Sequence of chain 10.A:
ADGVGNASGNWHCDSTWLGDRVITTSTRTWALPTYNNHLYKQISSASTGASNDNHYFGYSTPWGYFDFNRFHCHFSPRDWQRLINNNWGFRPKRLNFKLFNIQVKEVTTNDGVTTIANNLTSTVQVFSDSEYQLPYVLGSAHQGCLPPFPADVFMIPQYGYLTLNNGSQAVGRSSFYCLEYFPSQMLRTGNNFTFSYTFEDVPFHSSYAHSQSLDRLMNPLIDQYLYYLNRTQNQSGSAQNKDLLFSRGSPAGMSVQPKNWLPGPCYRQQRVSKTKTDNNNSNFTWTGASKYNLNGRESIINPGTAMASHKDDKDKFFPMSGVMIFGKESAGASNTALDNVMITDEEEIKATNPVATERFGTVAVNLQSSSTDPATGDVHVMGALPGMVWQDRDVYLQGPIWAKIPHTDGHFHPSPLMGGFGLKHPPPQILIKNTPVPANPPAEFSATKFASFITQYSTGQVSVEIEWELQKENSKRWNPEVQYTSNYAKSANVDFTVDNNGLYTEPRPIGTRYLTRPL

Binding-site contacts:
Ligand atom O2 contacts residue GLY425 of chain 10.A at 3.4 Å.
Ligand atom O2 contacts residue HIS426 of chain 10.A at 2.9 Å (h-bond).
Ligand atom N4 contacts residue HIS428 of chain 10.A at 4.0 Å.
Ligand atom N3 contacts residue HIS426 of chain 10.A at 2.6 Å (h-bond).
Ligand atom C4 contacts residue HIS426 of chain 10.A at 3.6 Å.
Ligand atom N3 contacts residue PHE427 of chain 10.A at 4.2 Å.
Ligand atom N4 contacts residue PHE427 of chain 10.A at 3.2 Å.
Ligand atom C2 contacts residue HIS426 of chain 10.A at 3.2 Å.
Ligand atom N4 contacts residue HIS426 of chain 10.A at 3.8 Å.
Ligand atom C4 contacts residue PHE427 of chain 10.A at 4.0 Å (hydrophobic).

The protein below binds the small molecule below.
Small molecule (SMILES): Nc1ccnc(=O)[nH]1